Binding-site contacts:
Ligand atom CD contacts residue PEG1 of chain 2.G at 3.3 Å.
Ligand atom O2P contacts residue ARG134 of chain 2.A at 2.8 Å (salt-bridge).
Ligand atom O2P contacts residue ARG61 of chain 2.A at 3.0 Å (salt-bridge).
Ligand atom O1P contacts residue ARG61 of chain 2.A at 2.9 Å (salt-bridge).
Ligand atom CB contacts residue TRP235 of chain 2.A at 3.4 Å (hydrophobic).
Ligand atom NE contacts residue ASP220 of chain 2.A at 2.7 Å (salt-bridge).
Ligand atom NH1 contacts residue PEG1 of chain 2.G at 2.9 Å (h-bond).
Ligand atom C contacts residue ASN180 of chain 2.A at 3.6 Å.
Ligand atom CA contacts residue ASN231 of chain 2.A at 3.4 Å.
Ligand atom CA contacts residue ASN180 of chain 2.A at 3.4 Å.
Ligand atom CB contacts residue PEG1 of chain 2.G at 3.3 Å.
Ligand atom NH2 contacts residue LEU48 of chain 2.A at 3.4 Å.
Ligand atom O contacts residue ASN231 of chain 2.A at 3.0 Å (h-bond).
Ligand atom N contacts residue LEU234 of chain 2.A at 3.5 Å.
Ligand atom O contacts residue UVQ1 of chain 2.C at 3.5 Å.
Ligand atom CG contacts residue PEG1 of chain 2.G at 3.5 Å.
Ligand atom NH2 contacts residue GLU19 of chain 2.A at 2.9 Å (salt-bridge).
Ligand atom N contacts residue LEU179 of chain 2.A at 3.5 Å.
Ligand atom N contacts residue PEG1 of chain 2.G at 3.1 Å.
Ligand atom N contacts residue PEG1 of chain 2.G at 3.0 Å (h-bond).
Ligand atom O contacts residue VAL183 of chain 2.A at 3.6 Å.
Ligand atom OG contacts residue PEG1 of chain 2.G at 3.2 Å (h-bond).
Ligand atom CD contacts residue ASP220 of chain 2.A at 3.5 Å.
Ligand atom O contacts residue LEU179 of chain 2.A at 3.6 Å.
Ligand atom CB contacts residue ASN231 of chain 2.A at 3.6 Å.
Ligand atom O contacts residue GLU187 of chain 2.A at 3.5 Å (salt-bridge).
Ligand atom CG contacts residue GLU19 of chain 2.A at 3.6 Å.
Ligand atom CB contacts residue PEG1 of chain 2.G at 3.4 Å.
Ligand atom O contacts residue UVQ1 of chain 2.C at 3.2 Å.
Ligand atom NE contacts residue GLU19 of chain 2.A at 2.9 Å (salt-bridge).
Ligand atom N contacts residue ASN231 of chain 2.A at 3.0 Å (h-bond).
Ligand atom O contacts residue VAL51 of chain 2.A at 3.2 Å.
Ligand atom CB contacts residue ASN180 of chain 2.A at 3.3 Å.
Ligand atom N contacts residue ASN180 of chain 2.A at 2.9 Å (h-bond).
Ligand atom O contacts residue LYS54 of chain 2.A at 3.6 Å.
Ligand atom C contacts residue VAL51 of chain 2.A at 3.6 Å (hydrophobic).
Ligand atom CB contacts residue GLU187 of chain 2.A at 3.6 Å.
Ligand atom NH2 contacts residue ASP220 of chain 2.A at 3.0 Å (salt-bridge).
Ligand atom O3P contacts residue ARG134 of chain 2.A at 2.9 Å (salt-bridge).
Ligand atom O3P contacts residue TYR135 of chain 2.A at 2.6 Å (h-bond).

Sequence of chain 2.A:
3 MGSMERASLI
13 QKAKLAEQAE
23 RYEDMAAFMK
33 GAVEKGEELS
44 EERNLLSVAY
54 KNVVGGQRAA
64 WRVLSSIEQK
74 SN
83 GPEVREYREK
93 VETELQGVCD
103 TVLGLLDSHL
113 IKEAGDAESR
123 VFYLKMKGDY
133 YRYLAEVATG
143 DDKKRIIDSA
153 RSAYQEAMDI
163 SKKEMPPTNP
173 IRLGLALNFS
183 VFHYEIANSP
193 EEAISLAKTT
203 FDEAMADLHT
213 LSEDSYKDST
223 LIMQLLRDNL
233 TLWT

The protein below binds the small molecule below.
Small molecule (SMILES): CC[C@H](C)[C@H](NC(=O)[C@H](COP(=O)(O)O)NC(=O)CNC(=O)[C@H](C)N)C(=O)N1CCC[C@H]1C(=O)NCC(=O)N[C@@H](CCCN=C(N)N)C(=O)N[C@@H](CCCN=C(N)N)C(=O)N[C@H](C=O)CO